Sequence of chain 1.B:
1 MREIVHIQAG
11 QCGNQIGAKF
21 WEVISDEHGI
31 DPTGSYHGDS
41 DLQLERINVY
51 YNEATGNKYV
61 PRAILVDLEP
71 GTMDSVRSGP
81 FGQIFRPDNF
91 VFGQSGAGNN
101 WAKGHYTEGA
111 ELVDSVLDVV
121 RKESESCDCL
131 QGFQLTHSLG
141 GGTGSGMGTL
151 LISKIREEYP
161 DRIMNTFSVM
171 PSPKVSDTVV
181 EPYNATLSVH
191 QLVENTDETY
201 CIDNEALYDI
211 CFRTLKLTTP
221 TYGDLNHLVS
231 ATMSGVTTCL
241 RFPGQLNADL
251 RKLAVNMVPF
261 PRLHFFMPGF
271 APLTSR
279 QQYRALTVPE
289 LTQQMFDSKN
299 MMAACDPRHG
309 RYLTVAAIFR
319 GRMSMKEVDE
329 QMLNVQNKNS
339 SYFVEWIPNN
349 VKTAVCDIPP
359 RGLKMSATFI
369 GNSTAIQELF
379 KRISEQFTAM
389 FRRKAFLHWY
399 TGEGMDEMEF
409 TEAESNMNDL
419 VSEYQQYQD

Sequence of chain 1.A:
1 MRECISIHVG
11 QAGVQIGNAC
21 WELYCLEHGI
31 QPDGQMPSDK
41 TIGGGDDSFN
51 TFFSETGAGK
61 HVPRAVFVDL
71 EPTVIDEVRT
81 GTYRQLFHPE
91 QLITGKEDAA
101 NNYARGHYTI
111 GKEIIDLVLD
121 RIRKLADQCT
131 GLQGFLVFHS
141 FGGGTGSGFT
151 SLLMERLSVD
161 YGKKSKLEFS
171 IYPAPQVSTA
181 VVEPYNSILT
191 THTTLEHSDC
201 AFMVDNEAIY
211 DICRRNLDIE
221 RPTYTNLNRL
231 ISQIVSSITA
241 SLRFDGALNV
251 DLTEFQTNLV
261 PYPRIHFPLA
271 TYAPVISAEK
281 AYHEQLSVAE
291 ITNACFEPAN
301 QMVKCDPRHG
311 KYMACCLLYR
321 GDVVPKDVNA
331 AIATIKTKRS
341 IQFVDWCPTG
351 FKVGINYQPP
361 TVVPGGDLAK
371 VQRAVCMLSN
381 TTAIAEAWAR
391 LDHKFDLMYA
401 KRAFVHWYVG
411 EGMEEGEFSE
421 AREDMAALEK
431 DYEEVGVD

Binding-site contacts:
Ligand atom N2 contacts residue LEU253 of chain 1.B at 4.0 Å.
Ligand atom N3 contacts residue TYR200 of chain 1.B at 2.8 Å (h-bond).
Ligand atom C5 contacts residue TYR200 of chain 1.B at 3.8 Å (hydrophobic).
Ligand atom N3 contacts residue ILE368 of chain 1.B at 4.0 Å.
Ligand atom C3 contacts residue ALA314 of chain 1.B at 3.6 Å (hydrophobic).
Ligand atom C6 contacts residue ALA314 of chain 1.B at 3.4 Å (hydrophobic).
Ligand atom C4 contacts residue LEU253 of chain 1.B at 3.9 Å (hydrophobic).
Ligand atom N4 contacts residue ALA314 of chain 1.B at 3.9 Å.
Ligand atom C10 contacts residue LEU253 of chain 1.B at 3.4 Å (hydrophobic).
Ligand atom O1 contacts residue TYR200 of chain 1.B at 4.1 Å.
Ligand atom C6 contacts residue ALA315 of chain 1.B at 3.4 Å (hydrophobic).
Ligand atom C4 contacts residue ILE368 of chain 1.B at 4.1 Å (hydrophobic).
Ligand atom C9 contacts residue LEU246 of chain 1.B at 4.2 Å (hydrophobic).
Ligand atom N2 contacts residue CYS239 of chain 1.B at 3.9 Å.
Ligand atom C9 contacts residue THR179 of chain 1.A at 3.7 Å.
Ligand atom C3 contacts residue LEU253 of chain 1.B at 4.1 Å (hydrophobic).
Ligand atom C1 contacts residue ALA314 of chain 1.B at 3.7 Å (hydrophobic).
Ligand atom C8 contacts residue THR179 of chain 1.A at 3.7 Å.
Ligand atom O1 contacts residue LEU253 of chain 1.B at 3.7 Å.
Ligand atom C5 contacts residue LEU253 of chain 1.B at 3.9 Å (hydrophobic).
Ligand atom C2 contacts residue ALA314 of chain 1.B at 3.3 Å (hydrophobic).
Ligand atom C8 contacts residue ALA352 of chain 1.B at 3.5 Å (hydrophobic).
Ligand atom C1 contacts residue LEU253 of chain 1.B at 3.8 Å (hydrophobic).
Ligand atom C8 contacts residue THR351 of chain 1.B at 4.1 Å.
Ligand atom C7 contacts residue ALA352 of chain 1.B at 3.7 Å (hydrophobic).
Ligand atom O1 contacts residue MET257 of chain 1.B at 3.6 Å.
Ligand atom N3 contacts residue LEU253 of chain 1.B at 4.2 Å.
Ligand atom C1 contacts residue MET257 of chain 1.B at 3.7 Å (hydrophobic).
Ligand atom C6 contacts residue ILE316 of chain 1.B at 3.7 Å (hydrophobic).
Ligand atom C2 contacts residue LEU253 of chain 1.B at 3.9 Å (hydrophobic).
Ligand atom N1 contacts residue CYS239 of chain 1.B at 3.7 Å.
Ligand atom N2 contacts residue ILE368 of chain 1.B at 3.7 Å.
Ligand atom N4 contacts residue ILE316 of chain 1.B at 4.2 Å.
Ligand atom O1 contacts residue GLU198 of chain 1.B at 2.9 Å (salt-bridge).
Ligand atom C5 contacts residue ILE368 of chain 1.B at 4.2 Å (hydrophobic).
Ligand atom N1 contacts residue ILE316 of chain 1.B at 3.8 Å.
Ligand atom N1 contacts residue LEU253 of chain 1.B at 4.1 Å.
Ligand atom N3 contacts residue GLU198 of chain 1.B at 4.1 Å.
Ligand atom C5 contacts residue GLU198 of chain 1.B at 4.0 Å.
Ligand atom C6 contacts residue ALA352 of chain 1.B at 4.2 Å (hydrophobic).

A small-molecule ligand and the protein it binds are described below.
Small molecule (SMILES): CN(c1ccc(C(N)=O)nn1)C1CCC1